Binding-site contacts:
Ligand atom C3 contacts residue TRP88 of chain 1.A at 3.6 Å (hydrophobic).
Ligand atom N4' contacts residue ILE58 of chain 1.A at 3.7 Å.
Ligand atom C7B contacts residue LYS34 of chain 1.B at 3.5 Å.
Ligand atom C7B contacts residue GLY33 of chain 1.B at 3.7 Å.
Ligand atom O1 contacts residue TRP88 of chain 1.A at 3.8 Å.
Ligand atom C7' contacts residue TYR12 of chain 1.A at 3.8 Å (hydrophobic).
Ligand atom O4 contacts residue GLN56 of chain 1.A at 3.5 Å.
Ligand atom O6 contacts residue HIS57 of chain 1.A at 3.6 Å.
Ligand atom C3 contacts residue ASN90 of chain 1.A at 3.7 Å.
Ligand atom O3 contacts residue LYS91 of chain 1.A at 2.8 Å (salt-bridge).
Ligand atom C8' contacts residue GLY33 of chain 1.B at 3.4 Å.
Ligand atom O4 contacts residue GLU51 of chain 1.A at 2.6 Å (salt-bridge).
Ligand atom O6 contacts residue GLN56 of chain 1.A at 3.1 Å (h-bond).
Ligand atom O2 contacts residue ASN90 of chain 1.A at 3.0 Å (h-bond).
Ligand atom O6 contacts residue GLN61 of chain 1.A at 3.0 Å (h-bond).
Ligand atom C2 contacts residue LYS91 of chain 1.A at 3.8 Å.
Ligand atom N2' contacts residue TYR12 of chain 1.A at 3.7 Å.
Ligand atom C7B contacts residue ILE58 of chain 1.A at 3.5 Å (hydrophobic).
Ligand atom O3 contacts residue TRP88 of chain 1.A at 3.8 Å.
Ligand atom C4 contacts residue GLU51 of chain 1.A at 3.3 Å.
Ligand atom C7' contacts residue GLY33 of chain 1.B at 3.5 Å.
Ligand atom N2' contacts residue GLY33 of chain 1.B at 3.0 Å.
Ligand atom O5 contacts residue GLN56 of chain 1.A at 3.4 Å (h-bond).
Ligand atom C6B contacts residue ILE58 of chain 1.A at 3.4 Å (hydrophobic).
Ligand atom O6 contacts residue TRP88 of chain 1.A at 3.9 Å.
Ligand atom C5 contacts residue TRP88 of chain 1.A at 3.6 Å (hydrophobic).
Ligand atom C4 contacts residue TRP88 of chain 1.A at 3.5 Å (hydrophobic).
Ligand atom C5B contacts residue ILE58 of chain 1.A at 3.5 Å (hydrophobic).
Ligand atom C6 contacts residue TRP88 of chain 1.A at 3.7 Å (hydrophobic).
Ligand atom C6 contacts residue GLN56 of chain 1.A at 3.7 Å.
Ligand atom C6 contacts residue HIS57 of chain 1.A at 3.5 Å.
Ligand atom O3' contacts residue TRP88 of chain 1.A at 3.5 Å.
Ligand atom O4 contacts residue LYS91 of chain 1.A at 2.8 Å (salt-bridge).
Ligand atom O3' contacts residue GLN61 of chain 1.A at 3.4 Å (h-bond).
Ligand atom C3 contacts residue LYS91 of chain 1.A at 3.6 Å.
Ligand atom O3' contacts residue TYR12 of chain 1.A at 3.9 Å.
Ligand atom C4 contacts residue LYS91 of chain 1.A at 3.8 Å.
Ligand atom O3 contacts residue ASN90 of chain 1.A at 2.7 Å (h-bond).
Ligand atom O3' contacts residue ALA32 of chain 1.B at 3.9 Å.
Ligand atom O3' contacts residue GLY33 of chain 1.B at 2.9 Å (h-bond).

Sequence of chain 1.B:
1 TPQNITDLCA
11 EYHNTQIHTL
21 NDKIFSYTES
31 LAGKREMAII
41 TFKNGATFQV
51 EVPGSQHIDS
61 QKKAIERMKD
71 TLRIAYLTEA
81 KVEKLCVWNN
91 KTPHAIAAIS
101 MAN

This small molecule binds to this protein.
Small molecule (SMILES): O=C(NCCN1CCOCC1)c1cc(O[C@H]2O[C@H](CO)[C@H](O)[C@H](O)[C@H]2O)cc([N+](=O)[O-])c1

Sequence of chain 1.A:
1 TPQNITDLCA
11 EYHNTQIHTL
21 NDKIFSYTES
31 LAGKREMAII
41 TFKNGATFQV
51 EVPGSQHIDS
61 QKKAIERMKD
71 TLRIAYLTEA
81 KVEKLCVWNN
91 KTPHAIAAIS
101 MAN